Binding-site contacts:
Ligand atom C9 contacts residue GLY38 of chain 1.A at 3.0 Å.
Ligand atom C9 contacts residue ASP232 of chain 1.A at 3.6 Å.
Ligand atom C7 contacts residue GLY38 of chain 1.A at 3.4 Å.
Ligand atom C17 contacts residue TYR75 of chain 1.A at 3.7 Å (hydrophobic).
Ligand atom C5 contacts residue LEU34 of chain 1.A at 3.3 Å (hydrophobic).
Ligand atom C17 contacts residue TYR202 of chain 1.A at 3.3 Å (hydrophobic).
Ligand atom C6 contacts residue GLN77 of chain 1.A at 3.6 Å.
Ligand atom C18 contacts residue TYR75 of chain 1.A at 3.7 Å (hydrophobic).
Ligand atom O2 contacts residue TYR75 of chain 1.A at 3.5 Å.
Ligand atom O5 contacts residue THR76 of chain 1.A at 2.9 Å (h-bond).
Ligand atom O1 contacts residue ASP232 of chain 1.A at 2.9 Å (salt-bridge).
Ligand atom C20 contacts residue ARG132 of chain 1.A at 3.2 Å.
Ligand atom C18 contacts residue GLY38 of chain 1.A at 3.2 Å.
Ligand atom C16 contacts residue TYR202 of chain 1.A at 3.5 Å (hydrophobic).
Ligand atom C7 contacts residue ASP36 of chain 1.A at 3.2 Å.
Ligand atom C3 contacts residue LEU34 of chain 1.A at 3.7 Å (hydrophobic).
Ligand atom C5 contacts residue TRP119 of chain 1.A at 3.8 Å (hydrophobic).
Ligand atom C10 contacts residue ASP232 of chain 1.A at 3.4 Å.
Ligand atom BR1 contacts residue ILE130 of chain 1.A at 3.2 Å.
Ligand atom C10 contacts residue THR235 of chain 1.A at 3.8 Å.
Ligand atom N2 contacts residue GLN77 of chain 1.A at 2.7 Å (h-bond).
Ligand atom N1 contacts residue ASP36 of chain 1.A at 2.8 Å (salt-bridge).
Ligand atom C13 contacts residue TYR202 of chain 1.A at 3.7 Å (hydrophobic).
Ligand atom C8 contacts residue TRP119 of chain 1.A at 3.7 Å (hydrophobic).
Ligand atom N1 contacts residue GLY234 of chain 1.A at 3.8 Å.
Ligand atom C8 contacts residue PHE112 of chain 1.A at 3.5 Å (hydrophobic).
Ligand atom C18 contacts residue TYR202 of chain 1.A at 3.6 Å (hydrophobic).
Ligand atom C13 contacts residue GLY38 of chain 1.A at 3.5 Å.
Ligand atom C3 contacts residue ASP36 of chain 1.A at 3.4 Å.
Ligand atom O5 contacts residue TYR75 of chain 1.A at 3.4 Å.
Ligand atom C21 contacts residue ARG132 of chain 1.A at 3.8 Å.
Ligand atom C12 contacts residue GLN77 of chain 1.A at 3.5 Å.
Ligand atom C10 contacts residue ASP36 of chain 1.A at 3.6 Å.
Ligand atom N1 contacts residue ASP232 of chain 1.A at 2.6 Å (salt-bridge).
Ligand atom C5 contacts residue PHE112 of chain 1.A at 3.6 Å (hydrophobic).
Ligand atom C10 contacts residue GLY234 of chain 1.A at 3.2 Å.
Ligand atom O1 contacts residue GLY38 of chain 1.A at 3.3 Å (h-bond).
Ligand atom N2 contacts residue TYR75 of chain 1.A at 3.7 Å.
Ligand atom C7 contacts residue ASP232 of chain 1.A at 3.6 Å.
Ligand atom O3 contacts residue GLY38 of chain 1.A at 3.0 Å (h-bond).

Sequence of chain 1.A:
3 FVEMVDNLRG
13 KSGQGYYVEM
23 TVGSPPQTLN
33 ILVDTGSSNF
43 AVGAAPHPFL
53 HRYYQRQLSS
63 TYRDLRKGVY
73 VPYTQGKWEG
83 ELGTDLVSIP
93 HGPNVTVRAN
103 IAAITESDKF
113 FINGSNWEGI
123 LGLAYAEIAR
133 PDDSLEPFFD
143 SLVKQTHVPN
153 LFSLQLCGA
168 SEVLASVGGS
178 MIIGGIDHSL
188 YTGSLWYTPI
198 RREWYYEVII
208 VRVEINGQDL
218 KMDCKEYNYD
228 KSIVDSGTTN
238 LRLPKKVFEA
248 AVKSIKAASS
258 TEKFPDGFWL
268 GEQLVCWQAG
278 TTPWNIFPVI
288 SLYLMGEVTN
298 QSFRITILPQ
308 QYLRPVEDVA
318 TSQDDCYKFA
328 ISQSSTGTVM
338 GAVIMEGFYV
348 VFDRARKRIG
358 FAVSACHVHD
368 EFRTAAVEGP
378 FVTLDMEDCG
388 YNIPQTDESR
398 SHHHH

The small molecule below binds the protein below.
Small molecule (SMILES): O=C(O[C@H]1CCS(=O)(=O)c2ccc(Br)cc21)[C@H]1C[C@]2(CN1)C(=O)Nc1ccccc12